Binding-site contacts:
Ligand atom C3 contacts residue SER166 of chain 1.A at 3.5 Å.
Ligand atom O14 contacts residue ARG38 of chain 1.B at 3.7 Å.
Ligand atom O20 contacts residue ARG20 of chain 1.A at 2.9 Å (salt-bridge).
Ligand atom O8 contacts residue GLU136 of chain 1.A at 3.0 Å (salt-bridge).
Ligand atom O7 contacts residue MG1 of chain 1.E at 2.6 Å.
Ligand atom C4 contacts residue ILE164 of chain 1.A at 3.6 Å (hydrophobic).
Ligand atom C9 contacts residue PHE61 of chain 1.A at 3.3 Å (hydrophobic).
Ligand atom O7 contacts residue GLU80 of chain 1.A at 3.7 Å.
Ligand atom O5 contacts residue HIS24 of chain 1.A at 2.7 Å (h-bond).
Ligand atom P3 contacts residue ARG20 of chain 1.A at 2.8 Å.
Ligand atom O21 contacts residue ARG20 of chain 1.A at 2.5 Å (salt-bridge).
Ligand atom N contacts residue SER166 of chain 1.A at 3.3 Å (h-bond).
Ligand atom O8 contacts residue PHE61 of chain 1.A at 3.5 Å.
Ligand atom O9 contacts residue GLU76 of chain 1.A at 2.9 Å (salt-bridge).
Ligand atom N2 contacts residue GLN170 of chain 1.A at 3.1 Å (h-bond).
Ligand atom O5 contacts residue MG1 of chain 1.D at 3.0 Å.
Ligand atom O7 contacts residue GLU136 of chain 1.A at 2.8 Å (salt-bridge).
Ligand atom N4 contacts residue ILE164 of chain 1.A at 3.3 Å.
Ligand atom O11 contacts residue PHE51 of chain 1.A at 3.5 Å.
Ligand atom N4 contacts residue HIS24 of chain 1.A at 3.5 Å (h-bond).
Ligand atom O1 contacts residue ILE164 of chain 1.A at 3.4 Å.
Ligand atom O5 contacts residue ARG50 of chain 1.A at 2.8 Å (salt-bridge).
Ligand atom O4 contacts residue ARG50 of chain 1.A at 3.4 Å (salt-bridge).
Ligand atom C11 contacts residue PHE61 of chain 1.A at 3.5 Å (hydrophobic).
Ligand atom O3 contacts residue ARG50 of chain 1.A at 3.4 Å (salt-bridge).
Ligand atom P contacts residue MG1 of chain 1.D at 3.5 Å.
Ligand atom P1 contacts residue GLU136 of chain 1.A at 3.5 Å.
Ligand atom O9 contacts residue GLY60 of chain 1.A at 3.4 Å.
Ligand atom C10 contacts residue GLU136 of chain 1.A at 3.2 Å.
Ligand atom O7 contacts residue GLU76 of chain 1.A at 3.6 Å.
Ligand atom N2 contacts residue SER166 of chain 1.A at 3.6 Å.
Ligand atom O6 contacts residue PHE61 of chain 1.A at 3.6 Å.
Ligand atom O9 contacts residue NA1 of chain 1.G at 3.4 Å (h-bond).
Ligand atom O6 contacts residue GLY60 of chain 1.A at 3.5 Å.
Ligand atom O7 contacts residue MG1 of chain 1.D at 3.2 Å.
Ligand atom O9 contacts residue PHE61 of chain 1.A at 2.8 Å (h-bond).
Ligand atom C4 contacts residue HIS24 of chain 1.A at 3.3 Å.
Ligand atom O4 contacts residue MG1 of chain 1.D at 3.1 Å.
Ligand atom O22 contacts residue ARG20 of chain 1.A at 2.6 Å (salt-bridge).
Ligand atom P contacts residue ARG50 of chain 1.A at 3.6 Å.

Sequence of chain 1.B:
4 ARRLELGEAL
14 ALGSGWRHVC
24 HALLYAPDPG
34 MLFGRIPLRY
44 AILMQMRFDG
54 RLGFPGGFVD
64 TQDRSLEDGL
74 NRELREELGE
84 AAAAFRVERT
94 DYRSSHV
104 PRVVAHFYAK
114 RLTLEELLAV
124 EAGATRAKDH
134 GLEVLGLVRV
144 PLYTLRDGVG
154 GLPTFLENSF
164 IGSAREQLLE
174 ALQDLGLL

The small molecule below binds the protein below.
Small molecule (SMILES): Nc1ncnc2c1ncn2[C@H]1O[C@H](COP(=O)(O)OP(=O)(O)OC[C@@H]2O[C@@H](O[C@H]3[C@@H](O)[C@@H](COP(=O)(O)OP(=O)(O)O)O[C@@H]3n3cnc4c(N)ncnc43)[C@@H](O)[C@@H]2O)[C@H](O)[C@@H]1O

Sequence of chain 1.A:
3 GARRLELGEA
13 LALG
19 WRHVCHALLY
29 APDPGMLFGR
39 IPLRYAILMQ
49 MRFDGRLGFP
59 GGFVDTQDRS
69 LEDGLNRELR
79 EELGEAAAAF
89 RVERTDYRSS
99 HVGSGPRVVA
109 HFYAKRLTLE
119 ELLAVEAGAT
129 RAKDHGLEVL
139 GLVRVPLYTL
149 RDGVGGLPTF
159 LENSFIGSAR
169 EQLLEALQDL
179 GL